A protein and the small-molecule ligand that binds it are described below.
Small molecule (SMILES): CC(=O)N[C@@H]1[C@@H](O)[C@H](O)[C@@H](CO)O[C@H]1O

Sequence of chain 1.B:
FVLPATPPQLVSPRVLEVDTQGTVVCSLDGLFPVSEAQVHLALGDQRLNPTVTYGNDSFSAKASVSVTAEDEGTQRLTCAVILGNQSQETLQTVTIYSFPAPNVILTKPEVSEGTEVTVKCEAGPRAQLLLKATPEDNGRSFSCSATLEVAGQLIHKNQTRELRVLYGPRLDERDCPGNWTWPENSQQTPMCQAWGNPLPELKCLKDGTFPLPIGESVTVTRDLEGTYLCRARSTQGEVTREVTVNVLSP

Binding-site contacts:
Ligand atom O5 contacts residue ASN85 of chain 1.B at 2.4 Å (h-bond).
Ligand atom C3 contacts residue ASN85 of chain 1.B at 3.8 Å.
Ligand atom C7 contacts residue ASN85 of chain 1.B at 4.0 Å.
Ligand atom C2 contacts residue ASN85 of chain 1.B at 2.5 Å.
Ligand atom C4 contacts residue ASN85 of chain 1.B at 4.2 Å.
Ligand atom C8 contacts residue GLY84 of chain 1.B at 4.4 Å.
Ligand atom C5 contacts residue ASN85 of chain 1.B at 3.7 Å.
Ligand atom C1 contacts residue ASN85 of chain 1.B at 1.5 Å.
Ligand atom N2 contacts residue ASN85 of chain 1.B at 2.9 Å (h-bond).
Ligand atom C8 contacts residue ASN85 of chain 1.B at 4.2 Å.